This small molecule binds to this protein.
Small molecule (SMILES): Cn1cc(-c2ccc([C@@H](NC(=O)C(C)(C)C)C(=O)NO)cc2)cn1

Binding-site contacts:
Ligand atom OAG contacts residue ZN1 of chain 1.FC at 2.4 Å.
Ligand atom NAW contacts residue LEU411 of chain 1.J at 3.6 Å.
Ligand atom C contacts residue ASP378 of chain 1.J at 3.3 Å.
Ligand atom NAO contacts residue ZN1 of chain 1.FC at 3.1 Å.
Ligand atom C contacts residue ZN1 of chain 1.FC at 2.9 Å.
Ligand atom NAO contacts residue ASP378 of chain 1.J at 3.4 Å (salt-bridge).
Ligand atom O contacts residue ASP298 of chain 1.J at 2.9 Å (salt-bridge).
Ligand atom CAI contacts residue GLY408 of chain 1.J at 3.8 Å.
Ligand atom OAG contacts residue LYS293 of chain 1.J at 2.8 Å (salt-bridge).
Ligand atom NAO contacts residue LYS293 of chain 1.J at 3.4 Å (salt-bridge).
Ligand atom OAG contacts residue CO31 of chain 1.GC at 2.5 Å (h-bond).
Ligand atom OAF contacts residue LEU406 of chain 1.J at 3.7 Å.
Ligand atom CAM contacts residue ALA496 of chain 1.J at 3.5 Å (hydrophobic).
Ligand atom CAA contacts residue PHE502 of chain 1.J at 3.5 Å (hydrophobic).
Ligand atom NAO contacts residue LEU406 of chain 1.J at 2.9 Å (h-bond).
Ligand atom CAK contacts residue GLY408 of chain 1.J at 3.5 Å.
Ligand atom CAA contacts residue LEU411 of chain 1.J at 3.7 Å (hydrophobic).
Ligand atom OAG contacts residue ZN1 of chain 1.EC at 1.9 Å.
Ligand atom CAC contacts residue ASP378 of chain 1.J at 3.8 Å.
Ligand atom O contacts residue ASP378 of chain 1.J at 3.0 Å (salt-bridge).
Ligand atom CAK contacts residue LEU406 of chain 1.J at 3.7 Å (hydrophobic).
Ligand atom C contacts residue ZN1 of chain 1.EC at 3.6 Å.
Ligand atom NAO contacts residue CO31 of chain 1.GC at 2.6 Å (h-bond).
Ligand atom C contacts residue ASP298 of chain 1.J at 3.8 Å.
Ligand atom CAS contacts residue GLY408 of chain 1.J at 3.7 Å.
Ligand atom OAF contacts residue GLY408 of chain 1.J at 3.2 Å (h-bond).
Ligand atom NAN contacts residue LEU411 of chain 1.J at 3.8 Å.
Ligand atom OAG contacts residue GLU380 of chain 1.J at 2.8 Å (salt-bridge).
Ligand atom CAA contacts residue ALA496 of chain 1.J at 3.6 Å (hydrophobic).
Ligand atom O contacts residue LYS305 of chain 1.J at 3.0 Å (salt-bridge).
Ligand atom CA contacts residue LEU406 of chain 1.J at 3.2 Å (hydrophobic).
Ligand atom OAG contacts residue ASP298 of chain 1.J at 3.2 Å (salt-bridge).
Ligand atom NAO contacts residue ZN1 of chain 1.EC at 3.0 Å.
Ligand atom O contacts residue ZN1 of chain 1.EC at 3.7 Å.
Ligand atom CAU contacts residue GLY408 of chain 1.J at 3.5 Å.
Ligand atom OAG contacts residue ASP378 of chain 1.J at 3.2 Å (salt-bridge).
Ligand atom C contacts residue LEU406 of chain 1.J at 3.5 Å (hydrophobic).
Ligand atom O contacts residue ZN1 of chain 1.FC at 2.1 Å.
Ligand atom OAF contacts residue THR407 of chain 1.J at 3.3 Å.
Ligand atom CAH contacts residue GLY408 of chain 1.J at 3.8 Å.

Sequence of chain 1.J:
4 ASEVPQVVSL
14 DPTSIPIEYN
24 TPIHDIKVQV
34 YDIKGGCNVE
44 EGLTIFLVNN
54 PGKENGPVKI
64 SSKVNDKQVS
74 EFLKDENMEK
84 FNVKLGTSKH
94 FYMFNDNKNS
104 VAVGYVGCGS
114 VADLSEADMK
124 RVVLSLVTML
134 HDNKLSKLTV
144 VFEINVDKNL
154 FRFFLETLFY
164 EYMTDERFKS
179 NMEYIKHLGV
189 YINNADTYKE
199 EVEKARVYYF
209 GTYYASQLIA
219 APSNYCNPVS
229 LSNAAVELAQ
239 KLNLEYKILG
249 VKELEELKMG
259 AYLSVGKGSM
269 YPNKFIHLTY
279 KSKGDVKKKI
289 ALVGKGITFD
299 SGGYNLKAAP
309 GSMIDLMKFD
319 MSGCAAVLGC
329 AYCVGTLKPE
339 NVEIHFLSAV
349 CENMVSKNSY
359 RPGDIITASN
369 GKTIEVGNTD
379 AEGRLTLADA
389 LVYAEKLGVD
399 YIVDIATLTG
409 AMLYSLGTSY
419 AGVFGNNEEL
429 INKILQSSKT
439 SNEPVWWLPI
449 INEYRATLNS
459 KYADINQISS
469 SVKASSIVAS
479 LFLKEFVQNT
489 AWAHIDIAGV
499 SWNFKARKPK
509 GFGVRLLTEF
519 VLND